Binding-site contacts:
Ligand atom CM4 contacts residue ARG147 of chain 3.A at 4.0 Å.
Ligand atom C6 contacts residue ASP73 of chain 3.A at 3.0 Å.
Ligand atom C' contacts residue ARG40 of chain 3.A at 3.6 Å.
Ligand atom C5 contacts residue TYR333 of chain 3.A at 3.7 Å (hydrophobic).
Ligand atom O1' contacts residue TYR333 of chain 3.A at 3.6 Å.
Ligand atom C3' contacts residue GLU199 of chain 3.A at 3.7 Å.
Ligand atom C4 contacts residue ASP73 of chain 3.A at 3.9 Å.
Ligand atom C1 contacts residue ARG216 of chain 3.A at 4.1 Å.
Ligand atom C3' contacts residue GLU200 of chain 3.A at 3.9 Å.
Ligand atom C5 contacts residue ASP73 of chain 3.A at 3.2 Å.
Ligand atom C' contacts residue ARG216 of chain 3.A at 3.8 Å.
Ligand atom C4 contacts residue GLU200 of chain 3.A at 4.1 Å.
Ligand atom C' contacts residue TYR333 of chain 3.A at 2.8 Å (hydrophobic).
Ligand atom CM4 contacts residue TRP101 of chain 3.A at 3.5 Å (hydrophobic).
Ligand atom C1 contacts residue ARG40 of chain 3.A at 4.1 Å.
Ligand atom N2 contacts residue GLU200 of chain 3.A at 3.0 Å (salt-bridge).
Ligand atom C1 contacts residue TYR333 of chain 3.A at 2.7 Å (hydrophobic).
Ligand atom O2' contacts residue TYR333 of chain 3.A at 2.8 Å (h-bond).
Ligand atom N1 contacts residue ARG147 of chain 3.A at 3.2 Å (salt-bridge).
Ligand atom O2' contacts residue ARG216 of chain 3.A at 2.9 Å (salt-bridge).
Ligand atom N2 contacts residue GLU199 of chain 3.A at 3.0 Å (salt-bridge).
Ligand atom C' contacts residue ARG298 of chain 3.A at 3.5 Å.
Ligand atom O4 contacts residue ARG74 of chain 3.A at 3.5 Å (salt-bridge).
Ligand atom N2 contacts residue TYR333 of chain 3.A at 3.9 Å.
Ligand atom C4 contacts residue TYR333 of chain 3.A at 4.1 Å (hydrophobic).
Ligand atom C3 contacts residue TYR333 of chain 3.A at 3.9 Å (hydrophobic).
Ligand atom N2 contacts residue ARG216 of chain 3.A at 3.4 Å.
Ligand atom C5 contacts residue GLU41 of chain 3.A at 3.0 Å.
Ligand atom C6 contacts residue GLU41 of chain 3.A at 3.1 Å.
Ligand atom C2 contacts residue ARG216 of chain 3.A at 4.0 Å.
Ligand atom C2 contacts residue TYR333 of chain 3.A at 3.2 Å (hydrophobic).
Ligand atom C3 contacts residue GLU200 of chain 3.A at 4.0 Å.
Ligand atom C6 contacts residue TYR333 of chain 3.A at 3.0 Å (hydrophobic).
Ligand atom C1 contacts residue ASP73 of chain 3.A at 3.7 Å.
Ligand atom O4 contacts residue ASP73 of chain 3.A at 3.8 Å.
Ligand atom C6 contacts residue ARG40 of chain 3.A at 3.7 Å.
Ligand atom N1 contacts residue GLU199 of chain 3.A at 2.8 Å (salt-bridge).
Ligand atom O1' contacts residue ARG40 of chain 3.A at 2.6 Å (salt-bridge).
Ligand atom O1' contacts residue ARG298 of chain 3.A at 3.0 Å (salt-bridge).
Ligand atom O2' contacts residue ARG298 of chain 3.A at 3.3 Å (salt-bridge).

A protein and the small-molecule ligand that binds it are described below.
Small molecule (SMILES): CC(=O)Nc1ccc(C(=O)O)cc1NC(N)N

Sequence of chain 3.A:
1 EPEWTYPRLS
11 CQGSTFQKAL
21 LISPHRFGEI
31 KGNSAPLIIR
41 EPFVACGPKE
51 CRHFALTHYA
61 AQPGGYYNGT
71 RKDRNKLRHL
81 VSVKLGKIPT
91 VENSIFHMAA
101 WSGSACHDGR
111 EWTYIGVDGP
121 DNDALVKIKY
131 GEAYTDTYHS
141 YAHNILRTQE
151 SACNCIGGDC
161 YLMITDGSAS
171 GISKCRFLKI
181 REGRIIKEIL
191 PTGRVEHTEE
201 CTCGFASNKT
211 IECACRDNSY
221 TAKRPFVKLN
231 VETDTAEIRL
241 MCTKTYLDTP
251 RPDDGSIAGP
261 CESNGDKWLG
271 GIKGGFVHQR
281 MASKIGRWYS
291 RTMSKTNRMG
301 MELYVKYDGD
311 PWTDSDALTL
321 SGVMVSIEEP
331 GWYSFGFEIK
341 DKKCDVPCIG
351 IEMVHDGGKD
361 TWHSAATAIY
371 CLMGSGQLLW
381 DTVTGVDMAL